A small-molecule ligand and the protein it binds are described below.
Small molecule (SMILES): CC(=O)N[C@@H]1[C@@H](O)[C@H](O)[C@@H](CO)O[C@H]1O

Binding-site contacts:
Ligand atom O7 contacts residue ASN435 of chain 1.K at 4.5 Å.
Ligand atom C8 contacts residue ASN435 of chain 1.K at 3.2 Å.
Ligand atom C1 contacts residue ASN435 of chain 1.K at 1.5 Å.
Ligand atom O5 contacts residue ASN435 of chain 1.K at 2.4 Å (h-bond).
Ligand atom C5 contacts residue ASN435 of chain 1.K at 3.7 Å.
Ligand atom C3 contacts residue ASN435 of chain 1.K at 3.8 Å.
Ligand atom C2 contacts residue ASN435 of chain 1.K at 2.5 Å.
Ligand atom C2 contacts residue LYS436 of chain 1.K at 4.2 Å.
Ligand atom C4 contacts residue ASN435 of chain 1.K at 4.2 Å.
Ligand atom C7 contacts residue ASN435 of chain 1.K at 3.6 Å.
Ligand atom N2 contacts residue ASN435 of chain 1.K at 2.8 Å (h-bond).
Ligand atom N2 contacts residue LYS436 of chain 1.K at 3.8 Å.
Ligand atom C8 contacts residue LYS436 of chain 1.K at 3.5 Å.
Ligand atom O3 contacts residue LYS436 of chain 1.K at 4.2 Å.
Ligand atom C7 contacts residue LYS436 of chain 1.K at 4.4 Å.

Sequence of chain 1.K:
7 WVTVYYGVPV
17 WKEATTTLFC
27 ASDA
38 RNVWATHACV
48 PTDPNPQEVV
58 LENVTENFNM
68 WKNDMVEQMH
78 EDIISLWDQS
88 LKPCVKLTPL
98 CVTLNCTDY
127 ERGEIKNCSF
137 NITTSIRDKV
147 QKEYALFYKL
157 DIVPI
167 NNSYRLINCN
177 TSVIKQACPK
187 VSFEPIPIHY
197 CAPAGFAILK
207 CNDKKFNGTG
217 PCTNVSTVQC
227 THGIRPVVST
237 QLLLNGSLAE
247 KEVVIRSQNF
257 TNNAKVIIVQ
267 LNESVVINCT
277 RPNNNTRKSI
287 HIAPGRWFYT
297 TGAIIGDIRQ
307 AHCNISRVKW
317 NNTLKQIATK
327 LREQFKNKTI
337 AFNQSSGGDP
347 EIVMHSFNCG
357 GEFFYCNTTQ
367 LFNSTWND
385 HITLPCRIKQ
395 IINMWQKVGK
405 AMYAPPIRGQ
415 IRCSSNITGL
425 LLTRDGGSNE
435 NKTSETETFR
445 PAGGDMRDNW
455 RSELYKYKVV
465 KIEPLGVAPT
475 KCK